Sequence of chain 1.D:
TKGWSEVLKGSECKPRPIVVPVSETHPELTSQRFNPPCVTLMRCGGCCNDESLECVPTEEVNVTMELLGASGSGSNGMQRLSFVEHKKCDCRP

Binding-site contacts:
Ligand atom C3 contacts residue ASN71 of chain 1.D at 3.8 Å.
Ligand atom C4 contacts residue ASN71 of chain 1.D at 4.3 Å.
Ligand atom N2 contacts residue ASN71 of chain 1.D at 3.0 Å (h-bond).
Ligand atom O7 contacts residue VAL70 of chain 1.D at 4.2 Å.
Ligand atom C7 contacts residue GLU69 of chain 1.D at 3.6 Å.
Ligand atom C7 contacts residue ASN71 of chain 1.D at 3.8 Å.
Ligand atom N2 contacts residue GLU69 of chain 1.D at 4.2 Å.
Ligand atom C2 contacts residue ASN71 of chain 1.D at 2.6 Å.
Ligand atom O7 contacts residue GLU69 of chain 1.D at 3.9 Å.
Ligand atom C7 contacts residue VAL70 of chain 1.D at 4.4 Å (hydrophobic).
Ligand atom C5 contacts residue ASN71 of chain 1.D at 3.7 Å.
Ligand atom C1 contacts residue ASN71 of chain 1.D at 1.4 Å.
Ligand atom O7 contacts residue ASN71 of chain 1.D at 3.7 Å.
Ligand atom O5 contacts residue ASN71 of chain 1.D at 2.4 Å (h-bond).
Ligand atom C8 contacts residue GLU69 of chain 1.D at 3.3 Å.

The protein below binds the small molecule below.
Small molecule (SMILES): CC(=O)N[C@@H]1[C@@H](O)[C@H](O)[C@@H](CO)O[C@H]1O